Binding-site contacts:
Ligand atom C8 contacts residue GLU295 of chain 1.E at 4.3 Å.
Ligand atom C2 contacts residue ASN305 of chain 1.E at 2.5 Å.
Ligand atom O7 contacts residue ASN305 of chain 1.E at 3.4 Å (h-bond).
Ligand atom C5 contacts residue ASN305 of chain 1.E at 3.7 Å.
Ligand atom C7 contacts residue MET306 of chain 1.E at 4.1 Å (hydrophobic).
Ligand atom C7 contacts residue GLU295 of chain 1.E at 4.2 Å.
Ligand atom C8 contacts residue MET306 of chain 1.E at 3.5 Å (hydrophobic).
Ligand atom N2 contacts residue MET306 of chain 1.E at 4.3 Å.
Ligand atom O7 contacts residue GLU295 of chain 1.E at 3.9 Å.
Ligand atom C8 contacts residue ASN305 of chain 1.E at 4.5 Å.
Ligand atom O5 contacts residue ASN305 of chain 1.E at 2.4 Å (h-bond).
Ligand atom C4 contacts residue ASN305 of chain 1.E at 4.2 Å.
Ligand atom C3 contacts residue ASN305 of chain 1.E at 3.8 Å.
Ligand atom C1 contacts residue ASN305 of chain 1.E at 1.4 Å.
Ligand atom C8 contacts residue TRP311 of chain 1.E at 4.3 Å (hydrophobic).
Ligand atom N2 contacts residue ASN305 of chain 1.E at 2.9 Å (h-bond).
Ligand atom C7 contacts residue ASN305 of chain 1.E at 3.4 Å.

The small molecule below binds the protein below.
Small molecule (SMILES): CC(=O)N[C@@H]1[C@@H](O)[C@H](O)[C@@H](CO)O[C@H]1O

Sequence of chain 1.E:
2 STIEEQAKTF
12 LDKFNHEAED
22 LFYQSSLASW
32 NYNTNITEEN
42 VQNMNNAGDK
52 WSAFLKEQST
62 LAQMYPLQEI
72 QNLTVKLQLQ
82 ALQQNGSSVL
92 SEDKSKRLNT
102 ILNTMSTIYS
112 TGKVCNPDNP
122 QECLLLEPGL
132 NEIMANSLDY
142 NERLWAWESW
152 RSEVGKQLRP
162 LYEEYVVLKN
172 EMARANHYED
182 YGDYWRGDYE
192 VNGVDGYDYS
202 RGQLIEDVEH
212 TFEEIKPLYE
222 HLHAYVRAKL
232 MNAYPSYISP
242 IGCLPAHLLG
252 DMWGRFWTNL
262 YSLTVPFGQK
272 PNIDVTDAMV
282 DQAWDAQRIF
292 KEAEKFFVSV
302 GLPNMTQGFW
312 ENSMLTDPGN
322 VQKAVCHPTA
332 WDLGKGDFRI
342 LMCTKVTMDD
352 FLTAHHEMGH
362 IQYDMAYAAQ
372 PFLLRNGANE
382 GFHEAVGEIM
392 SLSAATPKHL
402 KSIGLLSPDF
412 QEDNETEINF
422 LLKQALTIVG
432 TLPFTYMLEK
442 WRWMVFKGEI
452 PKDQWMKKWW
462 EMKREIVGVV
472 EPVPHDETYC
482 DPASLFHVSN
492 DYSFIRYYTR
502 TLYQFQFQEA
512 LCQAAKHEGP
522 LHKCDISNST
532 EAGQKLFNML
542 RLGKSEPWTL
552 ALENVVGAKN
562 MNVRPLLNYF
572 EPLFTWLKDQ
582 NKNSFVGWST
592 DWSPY